The small molecule below binds the protein below.
Small molecule (SMILES): Nc1ncnc2c1ncn2[C@H]1C[C@H](O)[C@@H](CO[P](=O)(O)O[P](=O)(O)OP(=O)(O)O)O1

Sequence of chain 1.E:
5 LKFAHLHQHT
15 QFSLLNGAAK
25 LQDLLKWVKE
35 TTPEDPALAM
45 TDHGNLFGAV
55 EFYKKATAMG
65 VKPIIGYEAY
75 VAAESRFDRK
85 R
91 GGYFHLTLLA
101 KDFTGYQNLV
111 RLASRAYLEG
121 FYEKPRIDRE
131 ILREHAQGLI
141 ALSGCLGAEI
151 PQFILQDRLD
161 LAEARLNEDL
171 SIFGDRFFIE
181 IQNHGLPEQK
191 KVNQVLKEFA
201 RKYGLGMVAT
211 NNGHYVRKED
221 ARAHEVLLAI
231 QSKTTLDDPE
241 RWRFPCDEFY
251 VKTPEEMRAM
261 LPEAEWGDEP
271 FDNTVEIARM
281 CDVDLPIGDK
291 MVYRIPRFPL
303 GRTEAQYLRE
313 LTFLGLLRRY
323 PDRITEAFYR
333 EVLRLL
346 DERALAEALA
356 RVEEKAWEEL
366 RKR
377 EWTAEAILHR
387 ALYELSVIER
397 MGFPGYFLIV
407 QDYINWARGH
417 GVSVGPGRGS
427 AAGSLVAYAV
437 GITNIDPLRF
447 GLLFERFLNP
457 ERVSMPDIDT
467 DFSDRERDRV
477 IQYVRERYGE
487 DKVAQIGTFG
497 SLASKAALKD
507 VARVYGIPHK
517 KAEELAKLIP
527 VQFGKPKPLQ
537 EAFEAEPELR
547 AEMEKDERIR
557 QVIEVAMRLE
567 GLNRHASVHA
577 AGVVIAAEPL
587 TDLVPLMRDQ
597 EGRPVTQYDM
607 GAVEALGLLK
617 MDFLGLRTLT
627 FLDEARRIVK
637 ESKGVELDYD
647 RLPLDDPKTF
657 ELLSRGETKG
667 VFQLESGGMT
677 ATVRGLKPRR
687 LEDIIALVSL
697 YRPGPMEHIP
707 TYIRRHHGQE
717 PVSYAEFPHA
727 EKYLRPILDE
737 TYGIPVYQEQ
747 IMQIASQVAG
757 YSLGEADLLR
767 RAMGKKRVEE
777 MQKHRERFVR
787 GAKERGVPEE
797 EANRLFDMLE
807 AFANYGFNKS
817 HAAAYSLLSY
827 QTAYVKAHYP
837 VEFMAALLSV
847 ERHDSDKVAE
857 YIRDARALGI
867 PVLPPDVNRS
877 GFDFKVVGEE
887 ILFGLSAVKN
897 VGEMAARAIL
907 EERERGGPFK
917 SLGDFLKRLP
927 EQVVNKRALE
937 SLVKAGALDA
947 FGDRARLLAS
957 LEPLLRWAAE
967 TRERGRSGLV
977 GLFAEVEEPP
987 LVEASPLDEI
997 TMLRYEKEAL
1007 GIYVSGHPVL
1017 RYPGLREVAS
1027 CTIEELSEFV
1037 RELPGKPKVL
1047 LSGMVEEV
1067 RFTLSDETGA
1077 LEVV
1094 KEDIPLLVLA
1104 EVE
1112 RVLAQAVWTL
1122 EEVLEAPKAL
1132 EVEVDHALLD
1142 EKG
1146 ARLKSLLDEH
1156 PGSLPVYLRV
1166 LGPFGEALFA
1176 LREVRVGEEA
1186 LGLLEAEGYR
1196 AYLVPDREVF

Binding-site contacts:
Ligand atom C2' contacts residue ARG424 of chain 1.E at 3.5 Å.
Ligand atom O5' contacts residue ASP465 of chain 1.E at 4.0 Å.
Ligand atom O2G contacts residue SER426 of chain 1.E at 3.0 Å (h-bond).
Ligand atom C3' contacts residue ARG424 of chain 1.E at 2.9 Å.
Ligand atom O3' contacts residue GLY425 of chain 1.E at 3.6 Å.
Ligand atom C5' contacts residue ARG424 of chain 1.E at 3.6 Å.
Ligand atom PB contacts residue GLY425 of chain 1.E at 3.6 Å.
Ligand atom O3B contacts residue CA1 of chain 1.G at 3.7 Å.
Ligand atom C5' contacts residue ASP465 of chain 1.E at 2.8 Å.
Ligand atom PA contacts residue CA1 of chain 1.G at 3.9 Å.
Ligand atom O3' contacts residue TYR821 of chain 1.E at 3.8 Å.
Ligand atom O3' contacts residue HIS817 of chain 1.E at 2.7 Å (h-bond).
Ligand atom O1B contacts residue GLY425 of chain 1.E at 2.6 Å.
Ligand atom C4' contacts residue ASP465 of chain 1.E at 3.7 Å.
Ligand atom O3B contacts residue SER426 of chain 1.E at 4.2 Å.
Ligand atom O1B contacts residue SER426 of chain 1.E at 3.3 Å (h-bond).
Ligand atom O3A contacts residue CA1 of chain 1.G at 3.9 Å.
Ligand atom PG contacts residue SER426 of chain 1.E at 4.2 Å.
Ligand atom PG contacts residue CA1 of chain 1.G at 3.2 Å.
Ligand atom C2' contacts residue HIS817 of chain 1.E at 3.5 Å.
Ligand atom O3' contacts residue ARG424 of chain 1.E at 2.2 Å (salt-bridge).
Ligand atom C4' contacts residue ARG424 of chain 1.E at 2.2 Å.
Ligand atom O3B contacts residue ARG452 of chain 1.E at 4.2 Å.
Ligand atom N6 contacts residue PHE529 of chain 1.E at 4.0 Å.
Ligand atom O2B contacts residue CA1 of chain 1.G at 2.2 Å.
Ligand atom C3' contacts residue HIS817 of chain 1.E at 3.5 Å.
Ligand atom O1A contacts residue ASP465 of chain 1.E at 3.8 Å.
Ligand atom O2G contacts residue ARG452 of chain 1.E at 3.5 Å (salt-bridge).
Ligand atom O1G contacts residue CA1 of chain 1.G at 2.1 Å.
Ligand atom O2G contacts residue CA1 of chain 1.G at 3.7 Å.
Ligand atom O2B contacts residue ASP465 of chain 1.E at 4.0 Å.
Ligand atom O1A contacts residue CA1 of chain 1.G at 2.7 Å.
Ligand atom C1' contacts residue ARG424 of chain 1.E at 3.0 Å.
Ligand atom O2B contacts residue SER426 of chain 1.E at 3.8 Å.
Ligand atom C3' contacts residue GLY425 of chain 1.E at 4.0 Å.
Ligand atom PB contacts residue SER426 of chain 1.E at 3.9 Å.
Ligand atom O1B contacts residue ASN814 of chain 1.E at 3.8 Å.
Ligand atom PB contacts residue CA1 of chain 1.G at 3.4 Å.
Ligand atom O2B contacts residue GLY425 of chain 1.E at 3.5 Å.
Ligand atom O4' contacts residue ARG424 of chain 1.E at 2.3 Å (salt-bridge).